Sequence of chain 1.E:
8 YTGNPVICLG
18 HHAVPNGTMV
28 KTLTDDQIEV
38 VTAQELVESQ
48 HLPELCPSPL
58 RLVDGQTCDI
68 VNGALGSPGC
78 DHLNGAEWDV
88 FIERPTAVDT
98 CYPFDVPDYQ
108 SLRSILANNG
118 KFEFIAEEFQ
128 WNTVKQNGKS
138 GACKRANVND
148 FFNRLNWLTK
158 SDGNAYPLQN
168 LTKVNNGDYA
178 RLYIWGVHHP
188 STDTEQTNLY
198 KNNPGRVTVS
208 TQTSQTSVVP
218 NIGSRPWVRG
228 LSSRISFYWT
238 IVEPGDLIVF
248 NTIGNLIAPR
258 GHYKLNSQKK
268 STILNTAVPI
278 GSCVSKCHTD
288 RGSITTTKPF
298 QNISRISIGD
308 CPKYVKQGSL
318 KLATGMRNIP

The small molecule below binds the protein below.
Small molecule (SMILES): CC(=O)N[C@@H]1[C@@H](O)[C@H](O)[C@@H](CO)O[C@H]1O

Binding-site contacts:
Ligand atom C7 contacts residue ASN299 of chain 1.E at 3.7 Å.
Ligand atom C1 contacts residue ASN299 of chain 1.E at 1.4 Å.
Ligand atom O5 contacts residue SER46 of chain 1.E at 3.9 Å.
Ligand atom C1 contacts residue SER46 of chain 1.E at 4.1 Å.
Ligand atom C8 contacts residue ASN299 of chain 1.E at 4.2 Å.
Ligand atom O5 contacts residue ASN299 of chain 1.E at 2.4 Å (h-bond).
Ligand atom C5 contacts residue SER46 of chain 1.E at 3.9 Å.
Ligand atom O7 contacts residue ASN299 of chain 1.E at 4.0 Å.
Ligand atom C4 contacts residue ASN299 of chain 1.E at 4.2 Å.
Ligand atom N2 contacts residue ASN299 of chain 1.E at 2.9 Å (h-bond).
Ligand atom C3 contacts residue ASN299 of chain 1.E at 3.8 Å.
Ligand atom O6 contacts residue GLY315 of chain 1.E at 3.1 Å (h-bond).
Ligand atom C2 contacts residue ASN299 of chain 1.E at 2.4 Å.
Ligand atom O6 contacts residue SER46 of chain 1.E at 3.5 Å (h-bond).
Ligand atom C5 contacts residue GLY315 of chain 1.E at 4.0 Å.
Ligand atom C6 contacts residue GLY315 of chain 1.E at 3.3 Å.
Ligand atom C5 contacts residue ASN299 of chain 1.E at 3.7 Å.
Ligand atom O5 contacts residue GLY315 of chain 1.E at 3.3 Å.
Ligand atom C1 contacts residue GLY315 of chain 1.E at 4.1 Å.
Ligand atom C6 contacts residue SER46 of chain 1.E at 4.4 Å.